Sequence of chain 1.A:
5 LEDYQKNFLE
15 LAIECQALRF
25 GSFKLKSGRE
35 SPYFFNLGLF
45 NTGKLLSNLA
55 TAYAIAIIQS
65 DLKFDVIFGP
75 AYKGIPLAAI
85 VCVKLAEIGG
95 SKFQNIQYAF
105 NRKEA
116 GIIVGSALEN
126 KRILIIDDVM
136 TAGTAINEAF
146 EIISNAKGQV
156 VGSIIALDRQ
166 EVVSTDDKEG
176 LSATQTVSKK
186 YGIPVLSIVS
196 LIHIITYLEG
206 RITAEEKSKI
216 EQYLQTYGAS

Binding-site contacts:
Ligand atom C7 contacts residue LEU29 of chain 1.A at 3.7 Å (hydrophobic).
Ligand atom N3 contacts residue PHE38 of chain 1.A at 3.5 Å.
Ligand atom C4 contacts residue PHE38 of chain 1.A at 3.5 Å (hydrophobic).
Ligand atom O2P contacts residue ALA137 of chain 1.A at 2.9 Å (h-bond).
Ligand atom O3' contacts residue VAL134 of chain 1.A at 3.5 Å (h-bond).
Ligand atom O1P contacts residue THR139 of chain 1.A at 3.3 Å (h-bond).
Ligand atom O1P contacts residue ALA140 of chain 1.A at 2.8 Å (h-bond).
Ligand atom C5 contacts residue ARG164 of chain 1.A at 3.6 Å.
Ligand atom P contacts residue ALA137 of chain 1.A at 3.7 Å.
Ligand atom O2 contacts residue PHE39 of chain 1.A at 3.3 Å (h-bond).
Ligand atom N3 contacts residue PHE39 of chain 1.A at 2.8 Å (h-bond).
Ligand atom P contacts residue LYS30 of chain 1.A at 3.6 Å.
Ligand atom O71 contacts residue LYS30 of chain 1.A at 2.8 Å (salt-bridge).
Ligand atom O4 contacts residue PHE39 of chain 1.A at 3.0 Å (h-bond).
Ligand atom C2 contacts residue PHE39 of chain 1.A at 3.5 Å (hydrophobic).
Ligand atom P contacts residue THR139 of chain 1.A at 3.7 Å.
Ligand atom C3' contacts residue ASP133 of chain 1.A at 3.4 Å.
Ligand atom O3P contacts residue ALA137 of chain 1.A at 3.3 Å (h-bond).
Ligand atom O3P contacts residue GLY138 of chain 1.A at 2.9 Å (h-bond).
Ligand atom C5' contacts residue VAL134 of chain 1.A at 3.3 Å (hydrophobic).
Ligand atom O3P contacts residue THR139 of chain 1.A at 3.6 Å (h-bond).
Ligand atom O3' contacts residue ASP133 of chain 1.A at 2.8 Å (salt-bridge).
Ligand atom O71 contacts residue LEU29 of chain 1.A at 3.3 Å.
Ligand atom O72 contacts residue THR136 of chain 1.A at 2.5 Å (h-bond).
Ligand atom O2P contacts residue THR136 of chain 1.A at 3.6 Å.
Ligand atom C3' contacts residue VAL134 of chain 1.A at 3.5 Å (hydrophobic).
Ligand atom O5' contacts residue THR136 of chain 1.A at 3.3 Å (h-bond).
Ligand atom C5 contacts residue PHE38 of chain 1.A at 3.5 Å (hydrophobic).
Ligand atom O4 contacts residue ARG164 of chain 1.A at 2.8 Å (salt-bridge).
Ligand atom O3P contacts residue THR136 of chain 1.A at 2.8 Å (h-bond).
Ligand atom C4 contacts residue ARG164 of chain 1.A at 3.6 Å.
Ligand atom C5' contacts residue THR136 of chain 1.A at 3.5 Å.
Ligand atom C2 contacts residue PHE38 of chain 1.A at 3.5 Å (hydrophobic).
Ligand atom O72 contacts residue LEU29 of chain 1.A at 3.7 Å.
Ligand atom O1P contacts residue LYS30 of chain 1.A at 2.7 Å (salt-bridge).
Ligand atom O3P contacts residue MET135 of chain 1.A at 3.6 Å.
Ligand atom C7 contacts residue THR136 of chain 1.A at 3.5 Å.
Ligand atom O2 contacts residue ASP133 of chain 1.A at 3.5 Å (salt-bridge).
Ligand atom C6 contacts residue PHE38 of chain 1.A at 3.6 Å (hydrophobic).
Ligand atom O2P contacts residue GLY138 of chain 1.A at 3.5 Å (h-bond).

The protein below binds the small molecule below.
Small molecule (SMILES): O=C(O)c1cc(=O)[nH]c(=O)n1[C@@H]1O[C@H](COP(=O)(O)O)[C@@H](O)[C@H]1O